The protein below binds the small molecule below.
Small molecule (SMILES): NC[C@@H]1O[C@H](O[C@H]2[C@@H](O)[C@H](O[C@@H]3[C@@H](O)[C@H](N)C[C@H](N)[C@H]3O[C@H]3O[C@H](CN)[C@@H](O)[C@H](O)[C@H]3N)O[C@@H]2CO)[C@H](N)[C@@H](O)[C@@H]1O

Sequence of chain 1.B:
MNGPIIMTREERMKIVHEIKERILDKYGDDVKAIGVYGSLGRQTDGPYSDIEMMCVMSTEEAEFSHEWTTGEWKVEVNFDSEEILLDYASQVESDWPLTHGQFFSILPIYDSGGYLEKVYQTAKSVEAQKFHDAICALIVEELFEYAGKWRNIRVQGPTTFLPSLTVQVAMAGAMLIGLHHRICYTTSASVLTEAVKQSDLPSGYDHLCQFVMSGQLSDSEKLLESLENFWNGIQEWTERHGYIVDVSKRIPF

Binding-site contacts:
Ligand atom C3 contacts residue GLU79 of chain 1.A at 3.7 Å.
Ligand atom C7 contacts residue GLU144 of chain 1.B at 3.5 Å.
Ligand atom O3 contacts residue GLU55 of chain 1.A at 2.3 Å (salt-bridge).
Ligand atom O1 contacts residue GLU79 of chain 1.A at 3.1 Å (salt-bridge).
Ligand atom C23 contacts residue TYR91 of chain 1.A at 3.7 Å (hydrophobic).
Ligand atom C22 contacts residue TYR91 of chain 1.A at 3.6 Å (hydrophobic).
Ligand atom C8 contacts residue GLU144 of chain 1.B at 3.4 Å.
Ligand atom O21 contacts residue GLU66 of chain 1.A at 3.6 Å.
Ligand atom C3 contacts residue GLU55 of chain 1.A at 3.2 Å.
Ligand atom C17 contacts residue TYR91 of chain 1.A at 3.3 Å (hydrophobic).
Ligand atom O1 contacts residue MG1 of chain 1.F at 3.8 Å.
Ligand atom N9 contacts residue MG1 of chain 1.F at 2.8 Å.
Ligand atom N7 contacts residue GLU144 of chain 1.B at 2.6 Å (salt-bridge).
Ligand atom C4 contacts residue GLU55 of chain 1.A at 3.8 Å.
Ligand atom O4 contacts residue GLU55 of chain 1.A at 3.2 Å (salt-bridge).
Ligand atom N19 contacts residue ASP83 of chain 1.A at 2.7 Å (salt-bridge).
Ligand atom N2 contacts residue GLU79 of chain 1.A at 2.8 Å (salt-bridge).
Ligand atom C23 contacts residue LEU88 of chain 1.A at 3.8 Å (hydrophobic).
Ligand atom C9 contacts residue GLU79 of chain 1.A at 3.5 Å.
Ligand atom C20 contacts residue GLU66 of chain 1.A at 3.3 Å.
Ligand atom O5 contacts residue MG1 of chain 1.F at 3.9 Å.
Ligand atom C4 contacts residue MG1 of chain 1.F at 3.0 Å.
Ligand atom O20 contacts residue TYR91 of chain 1.A at 3.4 Å.
Ligand atom N2 contacts residue TYR40 of chain 1.A at 3.0 Å (h-bond).
Ligand atom O4 contacts residue MG1 of chain 1.F at 2.5 Å.
Ligand atom O3 contacts residue TYR40 of chain 1.A at 3.5 Å.
Ligand atom C6 contacts residue MG1 of chain 1.F at 3.6 Å.
Ligand atom C19 contacts residue GLU66 of chain 1.A at 3.8 Å.
Ligand atom O21 contacts residue ASP83 of chain 1.A at 2.4 Å (salt-bridge).
Ligand atom C23 contacts residue ASP83 of chain 1.A at 3.2 Å.
Ligand atom N23 contacts residue GLU66 of chain 1.A at 3.2 Å (salt-bridge).
Ligand atom C9 contacts residue GLU70 of chain 1.A at 3.2 Å.
Ligand atom O4 contacts residue GLU148 of chain 1.B at 3.7 Å.
Ligand atom C8 contacts residue GLU70 of chain 1.A at 3.4 Å.
Ligand atom O17 contacts residue GLN105 of chain 1.A at 3.4 Å (h-bond).
Ligand atom N9 contacts residue GLU70 of chain 1.A at 2.9 Å (salt-bridge).
Ligand atom C3 contacts residue MG1 of chain 1.F at 3.3 Å.
Ligand atom N9 contacts residue GLU79 of chain 1.A at 3.1 Å (salt-bridge).
Ligand atom C21 contacts residue ASP83 of chain 1.A at 3.4 Å.
Ligand atom C5 contacts residue MG1 of chain 1.F at 2.7 Å.

Sequence of chain 1.A:
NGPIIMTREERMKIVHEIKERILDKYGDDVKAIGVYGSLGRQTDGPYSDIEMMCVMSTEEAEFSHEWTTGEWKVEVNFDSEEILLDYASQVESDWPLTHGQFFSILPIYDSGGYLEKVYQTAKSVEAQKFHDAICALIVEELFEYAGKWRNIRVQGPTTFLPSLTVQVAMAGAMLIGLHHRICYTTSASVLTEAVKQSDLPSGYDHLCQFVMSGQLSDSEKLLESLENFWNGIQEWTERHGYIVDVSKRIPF